Sequence of chain 22.A:
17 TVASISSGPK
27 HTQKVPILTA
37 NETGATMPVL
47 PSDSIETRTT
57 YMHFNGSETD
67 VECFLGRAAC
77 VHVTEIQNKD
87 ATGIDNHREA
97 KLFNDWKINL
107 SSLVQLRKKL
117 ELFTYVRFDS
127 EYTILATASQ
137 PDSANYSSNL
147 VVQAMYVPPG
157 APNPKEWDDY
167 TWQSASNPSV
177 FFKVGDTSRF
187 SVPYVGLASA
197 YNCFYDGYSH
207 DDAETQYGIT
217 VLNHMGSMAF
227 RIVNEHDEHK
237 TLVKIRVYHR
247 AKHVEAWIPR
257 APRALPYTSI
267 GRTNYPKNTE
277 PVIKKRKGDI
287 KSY

The small molecule below binds the protein below.
Small molecule (SMILES): COc1ccc(N2CCN(c3cccc(C)c3)CC2)nn1

Binding-site contacts:
Ligand atom C15 contacts residue TYR128 of chain 22.A at 3.0 Å (hydrophobic).
Ligand atom C7 contacts residue TYR197 of chain 22.A at 3.5 Å (hydrophobic).
Ligand atom N5 contacts residue ASN219 of chain 22.A at 4.1 Å.
Ligand atom C7 contacts residue PHE124 of chain 22.A at 3.8 Å (hydrophobic).
Ligand atom C18 contacts residue TYR152 of chain 22.A at 3.8 Å (hydrophobic).
Ligand atom C8 contacts residue PHE124 of chain 22.A at 3.6 Å (hydrophobic).
Ligand atom C21 contacts residue ILE104 of chain 22.A at 3.5 Å (hydrophobic).
Ligand atom C17 contacts residue ILE104 of chain 22.A at 3.8 Å (hydrophobic).
Ligand atom C10 contacts residue ILE104 of chain 22.A at 3.9 Å (hydrophobic).
Ligand atom C13 contacts residue TYR197 of chain 22.A at 4.0 Å (hydrophobic).
Ligand atom C19 contacts residue VAL188 of chain 22.A at 3.5 Å (hydrophobic).
Ligand atom C14 contacts residue SER126 of chain 22.A at 3.6 Å.
Ligand atom N5 contacts residue DMS1 of chain 22.F at 3.9 Å.
Ligand atom C10 contacts residue LEU106 of chain 22.A at 4.0 Å (hydrophobic).
Ligand atom C14 contacts residue TYR128 of chain 22.A at 3.3 Å (hydrophobic).
Ligand atom C19 contacts residue VAL191 of chain 22.A at 4.0 Å (hydrophobic).
Ligand atom C11 contacts residue MET221 of chain 22.A at 4.0 Å (hydrophobic).
Ligand atom C1 contacts residue DMS1 of chain 22.F at 4.1 Å.
Ligand atom C13 contacts residue TYR128 of chain 22.A at 3.0 Å (hydrophobic).
Ligand atom N12 contacts residue TYR128 of chain 22.A at 2.5 Å (h-bond).
Ligand atom C19 contacts residue TYR152 of chain 22.A at 3.9 Å (hydrophobic).
Ligand atom C10 contacts residue TYR128 of chain 22.A at 3.6 Å (hydrophobic).
Ligand atom C8 contacts residue TYR197 of chain 22.A at 3.4 Å (hydrophobic).
Ligand atom C13 contacts residue SER126 of chain 22.A at 3.7 Å.
Ligand atom C1 contacts residue ASN198 of chain 22.A at 4.0 Å.
Ligand atom C14 contacts residue TYR197 of chain 22.A at 4.1 Å (hydrophobic).
Ligand atom C18 contacts residue VAL188 of chain 22.A at 3.9 Å (hydrophobic).
Ligand atom C20 contacts residue VAL188 of chain 22.A at 3.7 Å (hydrophobic).
Ligand atom N9 contacts residue TYR128 of chain 22.A at 4.1 Å.
Ligand atom C10 contacts residue MET221 of chain 22.A at 4.0 Å (hydrophobic).
Ligand atom N4 contacts residue ASN219 of chain 22.A at 4.0 Å.
Ligand atom N4 contacts residue DMS1 of chain 22.F at 3.6 Å (h-bond).
Ligand atom C7 contacts residue LEU106 of chain 22.A at 4.1 Å (hydrophobic).
Ligand atom C11 contacts residue ILE104 of chain 22.A at 3.5 Å (hydrophobic).
Ligand atom C17 contacts residue TYR128 of chain 22.A at 3.8 Å (hydrophobic).
Ligand atom C16 contacts residue TYR128 of chain 22.A at 2.9 Å (hydrophobic).
Ligand atom C20 contacts residue VAL191 of chain 22.A at 3.5 Å (hydrophobic).
Ligand atom C11 contacts residue TYR128 of chain 22.A at 3.4 Å (hydrophobic).
Ligand atom C16 contacts residue ILE104 of chain 22.A at 3.7 Å (hydrophobic).
Ligand atom C21 contacts residue MET224 of chain 22.A at 4.0 Å (hydrophobic).